Binding-site contacts:
Ligand atom CK1 contacts residue ILE238 of chain 6.A at 3.8 Å (hydrophobic).
Ligand atom CK2 contacts residue PRO260 of chain 6.A at 3.9 Å (hydrophobic).
Ligand atom CK9 contacts residue MET30 of chain 6.A at 3.8 Å (hydrophobic).
Ligand atom CKA contacts residue SER25 of chain 6.A at 4.3 Å.
Ligand atom CK1 contacts residue THR259 of chain 6.A at 4.4 Å.
Ligand atom CK1 contacts residue ALA258 of chain 6.A at 4.5 Å (hydrophobic).
Ligand atom CKA contacts residue PHE26 of chain 6.A at 4.1 Å (hydrophobic).
Ligand atom CK8 contacts residue MET30 of chain 6.A at 4.4 Å (hydrophobic).
Ligand atom CK2 contacts residue PHE26 of chain 6.A at 4.3 Å (hydrophobic).
Ligand atom CK7 contacts residue PRO260 of chain 6.A at 4.4 Å (hydrophobic).
Ligand atom CK5 contacts residue THR259 of chain 6.A at 3.5 Å.
Ligand atom CK8 contacts residue ILE238 of chain 6.A at 3.4 Å (hydrophobic).
Ligand atom CK6 contacts residue ILE238 of chain 6.A at 3.8 Å (hydrophobic).
Ligand atom CKC contacts residue ALA22 of chain 6.A at 3.7 Å (hydrophobic).
Ligand atom CK8 contacts residue PHE26 of chain 6.A at 4.3 Å (hydrophobic).
Ligand atom CK4 contacts residue PRO260 of chain 6.A at 3.5 Å (hydrophobic).
Ligand atom CK4 contacts residue THR259 of chain 6.A at 4.5 Å.
Ligand atom CK7 contacts residue PHE26 of chain 6.A at 4.0 Å (hydrophobic).
Ligand atom CK7 contacts residue ILE238 of chain 6.A at 4.3 Å (hydrophobic).
Ligand atom CKA contacts residue MET30 of chain 6.A at 4.0 Å (hydrophobic).
Ligand atom CK1 contacts residue PHE26 of chain 6.A at 4.0 Å (hydrophobic).
Ligand atom CKC contacts residue PRO260 of chain 6.A at 4.1 Å (hydrophobic).
Ligand atom CK5 contacts residue PRO260 of chain 6.A at 3.5 Å (hydrophobic).
Ligand atom OK2 contacts residue PRO260 of chain 6.A at 4.2 Å.
Ligand atom CK9 contacts residue ASN236 of chain 6.A at 4.3 Å.
Ligand atom CKB contacts residue SER25 of chain 6.A at 3.9 Å.
Ligand atom CK6 contacts residue ALA258 of chain 6.A at 4.1 Å (hydrophobic).
Ligand atom CK1 contacts residue PRO260 of chain 6.A at 4.2 Å (hydrophobic).
Ligand atom OK1 contacts residue PRO260 of chain 6.A at 3.7 Å.
Ligand atom CK6 contacts residue THR259 of chain 6.A at 3.7 Å.
Ligand atom CKB contacts residue PHE26 of chain 6.A at 3.4 Å (hydrophobic).
Ligand atom CK9 contacts residue ILE238 of chain 6.A at 3.8 Å (hydrophobic).
Ligand atom CKB contacts residue ALA22 of chain 6.A at 3.6 Å (hydrophobic).
Ligand atom CK3 contacts residue PRO260 of chain 6.A at 3.8 Å (hydrophobic).
Ligand atom CK6 contacts residue PRO260 of chain 6.A at 3.8 Å (hydrophobic).
Ligand atom CKC contacts residue PHE26 of chain 6.A at 3.7 Å (hydrophobic).
Ligand atom OK2 contacts residue ALA22 of chain 6.A at 4.0 Å.

The protein below binds the small molecule below.
Small molecule (SMILES): Oc1cccc(-c2ccccc2)c1O

Sequence of chain 6.A:
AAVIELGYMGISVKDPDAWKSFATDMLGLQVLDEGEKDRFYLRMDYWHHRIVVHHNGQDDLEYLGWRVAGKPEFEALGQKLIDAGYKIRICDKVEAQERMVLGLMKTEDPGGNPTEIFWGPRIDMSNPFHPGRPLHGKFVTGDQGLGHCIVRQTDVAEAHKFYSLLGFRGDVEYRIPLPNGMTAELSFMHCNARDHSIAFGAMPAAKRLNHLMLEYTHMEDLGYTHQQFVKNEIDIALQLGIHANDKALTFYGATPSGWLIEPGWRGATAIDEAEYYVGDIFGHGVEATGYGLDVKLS